Binding-site contacts:
Ligand atom C7 contacts residue ASN616 of chain 1.F at 3.5 Å.
Ligand atom C5 contacts residue ASN616 of chain 1.F at 3.7 Å.
Ligand atom C8 contacts residue THR618 of chain 1.F at 4.0 Å.
Ligand atom N2 contacts residue ASN616 of chain 1.F at 2.9 Å (h-bond).
Ligand atom C1 contacts residue ASN616 of chain 1.F at 1.4 Å.
Ligand atom O7 contacts residue ASN616 of chain 1.F at 3.8 Å.
Ligand atom C7 contacts residue THR618 of chain 1.F at 4.1 Å.
Ligand atom C3 contacts residue ASN616 of chain 1.F at 3.8 Å.
Ligand atom O7 contacts residue THR618 of chain 1.F at 3.8 Å.
Ligand atom O5 contacts residue ASN616 of chain 1.F at 2.4 Å (h-bond).
Ligand atom C2 contacts residue ASN616 of chain 1.F at 2.5 Å.
Ligand atom C4 contacts residue ASN616 of chain 1.F at 4.3 Å.

Sequence of chain 1.F:
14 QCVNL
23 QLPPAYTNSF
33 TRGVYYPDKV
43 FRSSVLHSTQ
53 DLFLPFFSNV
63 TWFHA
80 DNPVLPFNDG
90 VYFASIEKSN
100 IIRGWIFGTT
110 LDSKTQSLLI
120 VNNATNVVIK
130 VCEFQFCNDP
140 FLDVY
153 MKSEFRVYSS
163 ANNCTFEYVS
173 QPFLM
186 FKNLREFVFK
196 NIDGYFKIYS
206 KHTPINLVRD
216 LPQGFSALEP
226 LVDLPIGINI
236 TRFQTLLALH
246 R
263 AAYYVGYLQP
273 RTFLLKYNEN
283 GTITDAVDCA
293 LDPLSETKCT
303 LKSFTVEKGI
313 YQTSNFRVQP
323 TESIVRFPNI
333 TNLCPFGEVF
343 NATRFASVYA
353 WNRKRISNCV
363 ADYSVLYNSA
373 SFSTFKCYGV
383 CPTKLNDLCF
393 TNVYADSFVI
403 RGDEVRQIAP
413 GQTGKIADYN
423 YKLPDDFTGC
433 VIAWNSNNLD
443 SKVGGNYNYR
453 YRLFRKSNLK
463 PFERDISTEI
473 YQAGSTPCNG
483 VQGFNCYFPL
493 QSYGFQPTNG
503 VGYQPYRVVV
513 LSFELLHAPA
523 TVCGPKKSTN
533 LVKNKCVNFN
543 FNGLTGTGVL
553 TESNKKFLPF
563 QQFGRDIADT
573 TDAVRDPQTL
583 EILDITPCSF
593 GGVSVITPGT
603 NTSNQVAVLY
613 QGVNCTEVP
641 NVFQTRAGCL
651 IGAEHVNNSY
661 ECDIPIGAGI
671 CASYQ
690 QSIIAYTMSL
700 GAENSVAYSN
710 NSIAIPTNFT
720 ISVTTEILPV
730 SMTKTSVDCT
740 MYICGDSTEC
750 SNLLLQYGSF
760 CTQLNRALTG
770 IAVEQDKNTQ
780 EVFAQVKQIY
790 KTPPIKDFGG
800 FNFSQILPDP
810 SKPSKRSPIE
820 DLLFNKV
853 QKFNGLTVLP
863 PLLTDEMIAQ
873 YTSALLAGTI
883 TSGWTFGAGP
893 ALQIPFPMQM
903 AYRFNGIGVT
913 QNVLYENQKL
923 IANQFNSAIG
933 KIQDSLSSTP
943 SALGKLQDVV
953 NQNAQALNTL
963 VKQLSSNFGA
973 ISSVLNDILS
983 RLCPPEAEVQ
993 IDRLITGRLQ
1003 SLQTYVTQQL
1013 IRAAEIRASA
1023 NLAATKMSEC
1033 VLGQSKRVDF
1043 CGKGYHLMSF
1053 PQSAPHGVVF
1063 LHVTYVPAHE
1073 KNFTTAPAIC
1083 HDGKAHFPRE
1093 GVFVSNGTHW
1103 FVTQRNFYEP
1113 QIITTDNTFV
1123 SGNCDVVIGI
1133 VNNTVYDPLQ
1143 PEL

The protein below binds the small molecule below.
Small molecule (SMILES): CC(=O)N[C@@H]1[C@@H](O)[C@H](O)[C@@H](CO)O[C@H]1O